The small molecule below binds the protein below.
Small molecule (SMILES): Nc1ncnc2c1ncn2[C@H]1C[C@H](O)[C@@H](COP(=O)(O)O)O1

Sequence of chain 1.HB:
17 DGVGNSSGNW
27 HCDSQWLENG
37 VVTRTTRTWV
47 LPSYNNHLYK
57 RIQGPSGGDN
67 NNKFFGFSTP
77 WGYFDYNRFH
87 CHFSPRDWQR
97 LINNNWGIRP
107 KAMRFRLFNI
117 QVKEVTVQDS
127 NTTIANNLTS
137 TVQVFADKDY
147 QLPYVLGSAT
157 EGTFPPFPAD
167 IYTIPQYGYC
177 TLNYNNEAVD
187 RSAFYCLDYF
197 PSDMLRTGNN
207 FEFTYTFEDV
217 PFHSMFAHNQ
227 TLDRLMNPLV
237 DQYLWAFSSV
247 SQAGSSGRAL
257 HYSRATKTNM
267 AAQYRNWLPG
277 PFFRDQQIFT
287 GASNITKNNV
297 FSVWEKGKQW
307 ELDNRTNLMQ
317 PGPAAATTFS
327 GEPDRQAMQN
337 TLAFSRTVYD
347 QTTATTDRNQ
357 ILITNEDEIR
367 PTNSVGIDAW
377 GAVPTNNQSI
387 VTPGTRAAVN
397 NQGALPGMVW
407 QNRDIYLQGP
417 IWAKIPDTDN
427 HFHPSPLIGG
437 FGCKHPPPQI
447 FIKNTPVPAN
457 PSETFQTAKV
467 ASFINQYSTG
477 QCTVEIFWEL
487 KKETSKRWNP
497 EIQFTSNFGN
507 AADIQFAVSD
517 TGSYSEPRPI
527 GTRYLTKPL

Binding-site contacts:
Ligand atom C2' contacts residue HIS429 of chain 1.HB at 3.7 Å.
Ligand atom O2P contacts residue HIS427 of chain 1.K at 3.1 Å.
Ligand atom N7 contacts residue ASN408 of chain 1.HB at 3.5 Å (h-bond).
Ligand atom N7 contacts residue ASN426 of chain 1.K at 3.5 Å (h-bond).
Ligand atom O2P contacts residue ASP425 of chain 1.K at 3.2 Å (salt-bridge).
Ligand atom O2P contacts residue ASN426 of chain 1.K at 3.3 Å.
Ligand atom C6 contacts residue PRO217 of chain 1.HB at 4.0 Å (hydrophobic).
Ligand atom C6 contacts residue PRO430 of chain 1.HB at 3.7 Å (hydrophobic).
Ligand atom C5' contacts residue HIS427 of chain 1.K at 4.0 Å.
Ligand atom N7 contacts residue SER431 of chain 1.HB at 3.8 Å.
Ligand atom C8 contacts residue ASN426 of chain 1.K at 3.0 Å.
Ligand atom N6 contacts residue GLY436 of chain 1.HB at 3.8 Å.
Ligand atom C6 contacts residue SER431 of chain 1.HB at 3.8 Å.
Ligand atom N6 contacts residue GLY438 of chain 1.HB at 4.2 Å.
Ligand atom C2 contacts residue PRO217 of chain 1.HB at 3.8 Å (hydrophobic).
Ligand atom C8 contacts residue ASP425 of chain 1.K at 4.1 Å.
Ligand atom N6 contacts residue SER431 of chain 1.HB at 3.3 Å.
Ligand atom C2' contacts residue PRO430 of chain 1.HB at 3.5 Å (hydrophobic).
Ligand atom O5' contacts residue HIS429 of chain 1.HB at 4.2 Å.
Ligand atom N3 contacts residue PRO217 of chain 1.HB at 3.9 Å.
Ligand atom C5 contacts residue SER431 of chain 1.HB at 4.0 Å.
Ligand atom C4' contacts residue HIS429 of chain 1.HB at 3.9 Å.
Ligand atom N3 contacts residue PRO430 of chain 1.HB at 4.1 Å.
Ligand atom N9 contacts residue ASN426 of chain 1.K at 4.1 Å.
Ligand atom N6 contacts residue ASN408 of chain 1.HB at 3.9 Å.
Ligand atom N1 contacts residue GLY438 of chain 1.HB at 3.7 Å.
Ligand atom N9 contacts residue PRO217 of chain 1.HB at 4.2 Å.
Ligand atom C3' contacts residue HIS429 of chain 1.HB at 3.7 Å.
Ligand atom N1 contacts residue PRO217 of chain 1.HB at 4.1 Å.
Ligand atom O4' contacts residue HIS429 of chain 1.HB at 4.0 Å.
Ligand atom C5 contacts residue PRO217 of chain 1.HB at 3.8 Å (hydrophobic).
Ligand atom N6 contacts residue PRO432 of chain 1.HB at 4.0 Å.
Ligand atom C2 contacts residue GLY438 of chain 1.HB at 3.9 Å.
Ligand atom C2 contacts residue PRO430 of chain 1.HB at 3.8 Å (hydrophobic).
Ligand atom C5' contacts residue HIS429 of chain 1.HB at 3.1 Å.
Ligand atom N1 contacts residue PRO430 of chain 1.HB at 3.5 Å (h-bond).
Ligand atom C4 contacts residue PRO217 of chain 1.HB at 3.8 Å (hydrophobic).
Ligand atom N6 contacts residue PRO430 of chain 1.HB at 4.1 Å.
Ligand atom O4' contacts residue ASN426 of chain 1.K at 4.0 Å.
Ligand atom P contacts residue ASP425 of chain 1.K at 3.7 Å.

Sequence of chain 1.K:
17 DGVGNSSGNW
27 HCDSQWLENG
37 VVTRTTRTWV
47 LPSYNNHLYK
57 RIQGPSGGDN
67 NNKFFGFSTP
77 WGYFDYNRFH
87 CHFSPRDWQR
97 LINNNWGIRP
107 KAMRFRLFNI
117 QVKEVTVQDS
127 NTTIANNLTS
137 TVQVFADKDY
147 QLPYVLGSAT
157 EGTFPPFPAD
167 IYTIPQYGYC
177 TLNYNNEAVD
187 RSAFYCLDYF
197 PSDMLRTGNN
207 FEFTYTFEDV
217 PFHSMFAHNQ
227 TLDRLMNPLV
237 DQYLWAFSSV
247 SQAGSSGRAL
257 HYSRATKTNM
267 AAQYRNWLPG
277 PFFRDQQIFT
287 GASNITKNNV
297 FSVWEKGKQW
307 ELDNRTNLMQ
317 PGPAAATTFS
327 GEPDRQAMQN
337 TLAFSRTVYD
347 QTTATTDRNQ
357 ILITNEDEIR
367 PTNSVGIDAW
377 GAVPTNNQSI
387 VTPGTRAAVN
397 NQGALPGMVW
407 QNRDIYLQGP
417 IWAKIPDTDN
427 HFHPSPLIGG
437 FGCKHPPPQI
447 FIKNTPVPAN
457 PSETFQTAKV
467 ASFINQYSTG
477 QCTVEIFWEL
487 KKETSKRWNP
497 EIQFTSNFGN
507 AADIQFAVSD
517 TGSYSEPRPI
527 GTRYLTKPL